Sequence of chain 1.C:
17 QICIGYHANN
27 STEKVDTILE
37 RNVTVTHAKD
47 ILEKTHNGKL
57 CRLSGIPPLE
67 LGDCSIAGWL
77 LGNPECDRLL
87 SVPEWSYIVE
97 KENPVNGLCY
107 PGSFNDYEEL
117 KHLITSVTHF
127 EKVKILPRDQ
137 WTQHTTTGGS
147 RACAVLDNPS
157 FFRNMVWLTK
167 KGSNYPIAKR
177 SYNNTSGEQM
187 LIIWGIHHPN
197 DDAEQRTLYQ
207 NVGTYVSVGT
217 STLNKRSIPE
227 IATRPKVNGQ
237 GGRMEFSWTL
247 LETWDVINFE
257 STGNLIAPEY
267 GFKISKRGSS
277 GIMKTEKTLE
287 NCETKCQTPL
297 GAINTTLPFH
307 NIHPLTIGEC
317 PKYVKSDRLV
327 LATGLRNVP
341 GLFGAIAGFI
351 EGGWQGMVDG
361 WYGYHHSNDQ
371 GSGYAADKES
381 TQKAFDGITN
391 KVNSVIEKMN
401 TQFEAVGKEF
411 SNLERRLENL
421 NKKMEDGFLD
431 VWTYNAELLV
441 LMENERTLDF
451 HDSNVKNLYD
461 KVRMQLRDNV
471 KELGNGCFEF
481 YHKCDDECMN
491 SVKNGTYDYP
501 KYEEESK

This protein binds this small molecule.
Small molecule (SMILES): CC(=O)N[C@@H]1[C@@H](O)[C@H](O)[C@@H](CO)O[C@H]1O

Binding-site contacts:
Ligand atom C5 contacts residue ASN179 of chain 1.C at 4.3 Å.
Ligand atom C7 contacts residue TRP250 of chain 1.C at 3.6 Å (hydrophobic).
Ligand atom N2 contacts residue TRP250 of chain 1.C at 2.7 Å (h-bond).
Ligand atom C3 contacts residue TRP250 of chain 1.C at 4.3 Å (hydrophobic).
Ligand atom N2 contacts residue VAL252 of chain 1.C at 4.1 Å.
Ligand atom C8 contacts residue VAL252 of chain 1.C at 3.4 Å (hydrophobic).
Ligand atom N2 contacts residue ASN179 of chain 1.C at 3.4 Å (h-bond).
Ligand atom C7 contacts residue VAL252 of chain 1.C at 3.6 Å (hydrophobic).
Ligand atom O7 contacts residue VAL252 of chain 1.C at 3.8 Å.
Ligand atom O5 contacts residue TRP250 of chain 1.C at 4.0 Å.
Ligand atom C2 contacts residue TRP250 of chain 1.C at 3.5 Å (hydrophobic).
Ligand atom C8 contacts residue TRP250 of chain 1.C at 3.7 Å (hydrophobic).
Ligand atom C8 contacts residue PRO231 of chain 1.A at 4.3 Å (hydrophobic).
Ligand atom C2 contacts residue ASN179 of chain 1.C at 3.0 Å.
Ligand atom O7 contacts residue ASN179 of chain 1.C at 3.9 Å.
Ligand atom C1 contacts residue TRP250 of chain 1.C at 3.3 Å (hydrophobic).
Ligand atom C7 contacts residue ASN179 of chain 1.C at 3.9 Å.
Ligand atom O5 contacts residue ASN179 of chain 1.C at 2.9 Å (h-bond).
Ligand atom C5 contacts residue TRP250 of chain 1.C at 4.3 Å (hydrophobic).
Ligand atom C3 contacts residue ASN179 of chain 1.C at 4.5 Å.
Ligand atom C1 contacts residue ASN179 of chain 1.C at 2.5 Å.

Sequence of chain 1.A:
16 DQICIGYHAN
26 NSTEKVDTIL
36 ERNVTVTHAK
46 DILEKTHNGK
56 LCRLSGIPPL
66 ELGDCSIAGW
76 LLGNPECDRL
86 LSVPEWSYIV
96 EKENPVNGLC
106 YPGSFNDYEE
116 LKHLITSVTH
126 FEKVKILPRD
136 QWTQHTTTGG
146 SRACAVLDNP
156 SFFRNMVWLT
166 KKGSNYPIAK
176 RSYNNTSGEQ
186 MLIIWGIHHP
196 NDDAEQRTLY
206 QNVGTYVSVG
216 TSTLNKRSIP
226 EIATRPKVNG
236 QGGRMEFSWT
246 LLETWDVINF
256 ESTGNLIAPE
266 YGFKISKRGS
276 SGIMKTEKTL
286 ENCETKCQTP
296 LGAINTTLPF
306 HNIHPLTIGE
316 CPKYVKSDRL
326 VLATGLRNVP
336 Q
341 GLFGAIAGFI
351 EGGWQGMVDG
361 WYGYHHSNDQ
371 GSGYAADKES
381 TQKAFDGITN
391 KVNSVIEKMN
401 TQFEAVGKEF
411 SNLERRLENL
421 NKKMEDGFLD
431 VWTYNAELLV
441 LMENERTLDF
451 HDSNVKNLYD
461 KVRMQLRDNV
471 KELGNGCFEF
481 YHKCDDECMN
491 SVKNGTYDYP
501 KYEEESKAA